Sequence of chain 1.A:
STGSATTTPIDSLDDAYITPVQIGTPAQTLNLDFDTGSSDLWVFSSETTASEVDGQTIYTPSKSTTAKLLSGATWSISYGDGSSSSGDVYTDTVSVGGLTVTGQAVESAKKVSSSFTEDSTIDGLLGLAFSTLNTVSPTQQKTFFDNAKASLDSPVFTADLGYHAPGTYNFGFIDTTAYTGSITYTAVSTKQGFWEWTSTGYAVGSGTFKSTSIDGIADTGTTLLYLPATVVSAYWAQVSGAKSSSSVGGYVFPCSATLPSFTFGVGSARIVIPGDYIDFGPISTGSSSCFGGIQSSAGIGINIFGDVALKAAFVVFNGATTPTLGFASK

This protein binds this small molecule.
Small molecule (SMILES): CSc1[nH]nc(N)c1S(=O)(=O)C(C)C

Binding-site contacts:
Ligand atom N contacts residue PHE291 of chain 1.A at 4.0 Å.
Ligand atom N contacts residue PHE280 of chain 1.A at 2.8 Å (h-bond).
Ligand atom S1 contacts residue PHE291 of chain 1.A at 4.2 Å.
Ligand atom N contacts residue GLY281 of chain 1.A at 4.4 Å.
Ligand atom N contacts residue LEU13 of chain 1.A at 4.0 Å.
Ligand atom S1 contacts residue ASP15 of chain 1.A at 4.4 Å.
Ligand atom N2 contacts residue PHE280 of chain 1.A at 4.2 Å.
Ligand atom N2 contacts residue GLY281 of chain 1.A at 4.3 Å.
Ligand atom C2 contacts residue VAL248 of chain 1.A at 4.4 Å (hydrophobic).
Ligand atom C contacts residue ILE283 of chain 1.A at 3.9 Å (hydrophobic).
Ligand atom N2 contacts residue PHE291 of chain 1.A at 4.5 Å.
Ligand atom C3 contacts residue PHE291 of chain 1.A at 4.4 Å (hydrophobic).
Ligand atom N2 contacts residue PRO282 of chain 1.A at 2.9 Å (h-bond).
Ligand atom C4 contacts residue PHE291 of chain 1.A at 4.1 Å (hydrophobic).
Ligand atom C6 contacts residue PHE291 of chain 1.A at 4.5 Å (hydrophobic).
Ligand atom C6 contacts residue ASP15 of chain 1.A at 3.5 Å.
Ligand atom O contacts residue ILE283 of chain 1.A at 3.5 Å (h-bond).
Ligand atom N1 contacts residue PHE280 of chain 1.A at 3.6 Å (h-bond).
Ligand atom C contacts residue VAL248 of chain 1.A at 3.9 Å (hydrophobic).
Ligand atom C contacts residue PHE291 of chain 1.A at 3.6 Å (hydrophobic).
Ligand atom C4 contacts residue PRO282 of chain 1.A at 4.0 Å (hydrophobic).
Ligand atom C4 contacts residue ILE283 of chain 1.A at 4.4 Å (hydrophobic).
Ligand atom C5 contacts residue PHE291 of chain 1.A at 3.9 Å (hydrophobic).
Ligand atom N contacts residue PRO282 of chain 1.A at 4.4 Å.
Ligand atom C4 contacts residue PHE280 of chain 1.A at 3.9 Å (hydrophobic).
Ligand atom N1 contacts residue LEU13 of chain 1.A at 4.3 Å.
Ligand atom N1 contacts residue PHE291 of chain 1.A at 4.0 Å.
Ligand atom C6 contacts residue PHE280 of chain 1.A at 3.9 Å (hydrophobic).
Ligand atom C6 contacts residue LEU224 of chain 1.A at 4.1 Å (hydrophobic).
Ligand atom C1 contacts residue PHE291 of chain 1.A at 4.3 Å (hydrophobic).
Ligand atom C6 contacts residue THR223 of chain 1.A at 4.3 Å.
Ligand atom N2 contacts residue ILE283 of chain 1.A at 3.2 Å (h-bond).
Ligand atom C2 contacts residue PHE291 of chain 1.A at 3.5 Å (hydrophobic).